Binding-site contacts:
Ligand atom O contacts residue ALA3 of chain 1.B at 2.8 Å (h-bond).
Ligand atom CA contacts residue GLY2 of chain 1.B at 4.4 Å.
Ligand atom O contacts residue DLE4 of chain 1.B at 3.5 Å.
Ligand atom CA contacts residue ALA5 of chain 1.B at 3.7 Å (hydrophobic).
Ligand atom C contacts residue ALA5 of chain 1.B at 3.8 Å (hydrophobic).
Ligand atom CA contacts residue DLE4 of chain 1.B at 3.9 Å.
Ligand atom CD1 contacts residue QPH1 of chain 1.B at 3.5 Å.
Ligand atom CB contacts residue ALA5 of chain 1.B at 4.0 Å (hydrophobic).
Ligand atom C contacts residue GLY2 of chain 1.B at 4.4 Å.
Ligand atom C contacts residue ALA3 of chain 1.B at 3.5 Å (hydrophobic).
Ligand atom C contacts residue ALA3 of chain 1.B at 4.0 Å (hydrophobic).
Ligand atom C contacts residue DLE4 of chain 1.B at 4.5 Å.
Ligand atom C contacts residue QPH1 of chain 1.B at 3.7 Å.
Ligand atom CD2 contacts residue ALA5 of chain 1.B at 4.2 Å (hydrophobic).
Ligand atom CN contacts residue ALA5 of chain 1.B at 3.7 Å (hydrophobic).
Ligand atom N contacts residue QPH1 of chain 1.B at 4.4 Å.
Ligand atom CB contacts residue QPH1 of chain 1.B at 4.4 Å.
Ligand atom CD2 contacts residue DLE4 of chain 1.B at 4.1 Å.
Ligand atom CE2 contacts residue DLE4 of chain 1.B at 3.5 Å.
Ligand atom N contacts residue QPH1 of chain 1.B at 2.9 Å (h-bond).
Ligand atom CA contacts residue QPH1 of chain 1.B at 3.9 Å.
Ligand atom O contacts residue ALA3 of chain 1.B at 3.9 Å.
Ligand atom CA contacts residue ALA3 of chain 1.B at 3.4 Å (hydrophobic).
Ligand atom C contacts residue QPH1 of chain 1.B at 3.9 Å.
Ligand atom CN contacts residue QPH1 of chain 1.B at 4.0 Å.
Ligand atom N contacts residue QPH1 of chain 1.B at 4.0 Å.
Ligand atom N contacts residue ALA3 of chain 1.B at 4.5 Å.
Ligand atom CB contacts residue ALA3 of chain 1.B at 4.0 Å (hydrophobic).
Ligand atom N contacts residue ALA3 of chain 1.B at 2.8 Å (h-bond).
Ligand atom CD1 contacts residue GLY2 of chain 1.B at 3.9 Å.
Ligand atom CA contacts residue QPH1 of chain 1.B at 3.5 Å.
Ligand atom O contacts residue ALA5 of chain 1.B at 2.9 Å (h-bond).
Ligand atom N contacts residue ALA5 of chain 1.B at 2.8 Å (h-bond).
Ligand atom CA contacts residue ALA3 of chain 1.B at 3.8 Å (hydrophobic).
Ligand atom O contacts residue GLY2 of chain 1.B at 3.4 Å.
Ligand atom CZ contacts residue DLE4 of chain 1.B at 4.3 Å.
Ligand atom O contacts residue QPH1 of chain 1.B at 2.8 Å (h-bond).

A protein and the small-molecule ligand that binds it are described below.
Small molecule (SMILES): CC(C)C[C@@H](NC(=O)[C@H](C)NC(=O)CNC(=O)[C@H](Cc1ccccc1)NC=O)C(=O)N[C@@H](C)C(=O)N[C@@H](C(=O)N[C@H](C(=O)N[C@@H](C(=O)N[C@@H](Cc1c[nH]c2ccccc12)C(=O)N[C@H](CC(C)C)C(=O)N[C@@H](Cc1c[nH]c2ccccc12)C(=O)N[C@H](CC(C)C)C(=O)N[C@@H](Cc1c[nH]c2ccccc12)C(=O)N[C@H](CC(C)C)C(=O)N[C@@H](Cc1c[nH]c2ccccc12)C(=O)NCCO)C(C)C)C(C)C)C(C)C

Sequence of chain 1.B:
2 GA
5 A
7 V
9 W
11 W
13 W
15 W